A small-molecule ligand and the protein it binds are described below.
Small molecule (SMILES): Cc1cn([C@H]2C[C@H](OP(=O)(O)O)[C@@H](COP(=O)(O)O)O2)c(=O)[nH]c1=O

Binding-site contacts:
Ligand atom P1 contacts residue LYS78 of chain 1.A at 3.8 Å.
Ligand atom O5P contacts residue TYR107 of chain 1.A at 4.0 Å.
Ligand atom C5 contacts residue TYR107 of chain 1.A at 4.0 Å (hydrophobic).
Ligand atom O5P contacts residue CA1 of chain 1.B at 3.1 Å.
Ligand atom C5M contacts residue TYR107 of chain 1.A at 3.8 Å (hydrophobic).
Ligand atom O2 contacts residue TYR109 of chain 1.A at 3.9 Å.
Ligand atom P1 contacts residue TYR79 of chain 1.A at 3.6 Å.
Ligand atom C2 contacts residue ASP77 of chain 1.A at 4.0 Å.
Ligand atom C4 contacts residue TYR109 of chain 1.A at 3.6 Å (hydrophobic).
Ligand atom C4' contacts residue ARG81 of chain 1.A at 3.9 Å.
Ligand atom C5 contacts residue LEU83 of chain 1.A at 4.0 Å (hydrophobic).
Ligand atom C4 contacts residue LEU83 of chain 1.A at 3.7 Å (hydrophobic).
Ligand atom C5M contacts residue LEU36 of chain 1.A at 3.9 Å (hydrophobic).
Ligand atom O5' contacts residue ARG35 of chain 1.A at 3.6 Å.
Ligand atom C2' contacts residue TYR107 of chain 1.A at 3.9 Å (hydrophobic).
Ligand atom O4P contacts residue ARG35 of chain 1.A at 2.8 Å (salt-bridge).
Ligand atom P2 contacts residue ARG81 of chain 1.A at 3.9 Å.
Ligand atom N1 contacts residue TYR109 of chain 1.A at 4.1 Å.
Ligand atom O2 contacts residue ASP77 of chain 1.A at 3.9 Å.
Ligand atom C2 contacts residue TYR109 of chain 1.A at 3.8 Å (hydrophobic).
Ligand atom N3 contacts residue TYR109 of chain 1.A at 3.4 Å.
Ligand atom C5' contacts residue TYR107 of chain 1.A at 3.5 Å (hydrophobic).
Ligand atom O5P contacts residue ASP40 of chain 1.A at 3.3 Å (salt-bridge).
Ligand atom O5' contacts residue ARG81 of chain 1.A at 3.1 Å (salt-bridge).
Ligand atom C5' contacts residue ARG81 of chain 1.A at 4.1 Å.
Ligand atom O4P contacts residue ARG81 of chain 1.A at 2.8 Å (salt-bridge).
Ligand atom O5P contacts residue ARG35 of chain 1.A at 2.9 Å (salt-bridge).
Ligand atom O4' contacts residue ARG81 of chain 1.A at 3.1 Å (salt-bridge).
Ligand atom P2 contacts residue ARG35 of chain 1.A at 3.5 Å.
Ligand atom C2' contacts residue TYR109 of chain 1.A at 3.4 Å (hydrophobic).
Ligand atom O3' contacts residue LYS78 of chain 1.A at 3.6 Å.
Ligand atom C3' contacts residue TYR107 of chain 1.A at 3.9 Å (hydrophobic).
Ligand atom C5M contacts residue ARG35 of chain 1.A at 3.7 Å.
Ligand atom O1P contacts residue LYS78 of chain 1.A at 2.7 Å (salt-bridge).
Ligand atom O4 contacts residue TYR109 of chain 1.A at 3.8 Å.
Ligand atom O2P contacts residue TYR79 of chain 1.A at 2.6 Å (h-bond).
Ligand atom O1P contacts residue TYR79 of chain 1.A at 3.5 Å (h-bond).
Ligand atom O4 contacts residue LEU83 of chain 1.A at 3.7 Å.
Ligand atom O4 contacts residue LEU37 of chain 1.A at 3.9 Å.
Ligand atom N3 contacts residue LEU83 of chain 1.A at 3.8 Å.

Sequence of chain 1.A:
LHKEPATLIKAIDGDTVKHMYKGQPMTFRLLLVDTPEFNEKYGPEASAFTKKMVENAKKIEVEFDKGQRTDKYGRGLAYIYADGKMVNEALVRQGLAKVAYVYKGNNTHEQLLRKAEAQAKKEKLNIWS